Binding-site contacts:
Ligand atom C7 contacts residue ASN911 of chain 1.A at 3.6 Å.
Ligand atom C2 contacts residue ASN911 of chain 1.A at 2.6 Å.
Ligand atom O5 contacts residue ASN911 of chain 1.A at 2.5 Å (h-bond).
Ligand atom C4 contacts residue ASN911 of chain 1.A at 4.3 Å.
Ligand atom C5 contacts residue ASN911 of chain 1.A at 3.6 Å.
Ligand atom N2 contacts residue ASN911 of chain 1.A at 2.9 Å (h-bond).
Ligand atom C1 contacts residue ASN911 of chain 1.A at 1.5 Å.
Ligand atom C3 contacts residue ASN911 of chain 1.A at 3.8 Å.
Ligand atom O7 contacts residue ASN911 of chain 1.A at 4.0 Å.

Sequence of chain 1.A:
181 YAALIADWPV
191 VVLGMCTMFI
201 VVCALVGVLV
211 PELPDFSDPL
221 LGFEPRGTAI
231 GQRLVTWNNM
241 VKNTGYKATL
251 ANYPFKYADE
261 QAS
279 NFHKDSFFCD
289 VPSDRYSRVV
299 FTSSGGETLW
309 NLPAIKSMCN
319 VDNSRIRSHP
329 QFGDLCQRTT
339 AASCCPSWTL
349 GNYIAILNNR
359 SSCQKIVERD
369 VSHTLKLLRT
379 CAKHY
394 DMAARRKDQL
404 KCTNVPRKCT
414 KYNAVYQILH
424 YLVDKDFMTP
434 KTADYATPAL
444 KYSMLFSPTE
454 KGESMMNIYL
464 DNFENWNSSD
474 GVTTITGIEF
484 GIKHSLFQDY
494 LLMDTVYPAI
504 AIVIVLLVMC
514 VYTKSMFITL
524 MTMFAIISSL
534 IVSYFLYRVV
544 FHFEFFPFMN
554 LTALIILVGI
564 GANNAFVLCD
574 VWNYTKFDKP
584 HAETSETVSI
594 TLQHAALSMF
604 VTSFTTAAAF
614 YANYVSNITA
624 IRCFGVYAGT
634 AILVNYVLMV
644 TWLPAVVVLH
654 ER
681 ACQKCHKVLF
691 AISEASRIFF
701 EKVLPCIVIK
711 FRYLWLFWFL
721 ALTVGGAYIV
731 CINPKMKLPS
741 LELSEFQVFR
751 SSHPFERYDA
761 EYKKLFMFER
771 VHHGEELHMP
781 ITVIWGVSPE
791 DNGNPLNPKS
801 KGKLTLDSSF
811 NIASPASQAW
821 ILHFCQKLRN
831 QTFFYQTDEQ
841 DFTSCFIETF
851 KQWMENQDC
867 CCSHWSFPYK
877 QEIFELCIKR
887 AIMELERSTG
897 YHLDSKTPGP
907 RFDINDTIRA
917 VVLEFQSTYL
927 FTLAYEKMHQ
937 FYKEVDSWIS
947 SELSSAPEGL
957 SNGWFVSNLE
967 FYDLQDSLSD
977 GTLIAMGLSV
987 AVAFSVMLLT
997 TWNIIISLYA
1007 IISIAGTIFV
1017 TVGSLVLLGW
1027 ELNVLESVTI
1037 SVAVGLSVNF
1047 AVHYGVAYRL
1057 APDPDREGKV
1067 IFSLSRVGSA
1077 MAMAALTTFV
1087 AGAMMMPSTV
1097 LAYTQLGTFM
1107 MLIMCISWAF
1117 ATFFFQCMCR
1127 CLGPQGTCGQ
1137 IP

The protein below binds the small molecule below.
Small molecule (SMILES): CC(=O)N[C@@H]1[C@@H](O)[C@H](O)[C@@H](CO)O[C@H]1O